This protein binds this small molecule.
Small molecule (SMILES): CC(=O)N[C@@H]1[C@@H](O)[C@H](O)[C@@H](CO)O[C@H]1O

Sequence of chain 1.M:
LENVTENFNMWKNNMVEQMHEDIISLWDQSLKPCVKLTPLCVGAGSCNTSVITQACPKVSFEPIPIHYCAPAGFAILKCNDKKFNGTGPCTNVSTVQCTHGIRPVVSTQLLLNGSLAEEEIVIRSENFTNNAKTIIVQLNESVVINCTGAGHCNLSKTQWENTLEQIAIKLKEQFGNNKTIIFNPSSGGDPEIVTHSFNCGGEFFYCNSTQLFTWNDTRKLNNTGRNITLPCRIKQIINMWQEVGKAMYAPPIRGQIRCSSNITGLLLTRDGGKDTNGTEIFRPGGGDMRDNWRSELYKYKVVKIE

Binding-site contacts:
Ligand atom C5 contacts residue ASN284 of chain 1.M at 2.9 Å.
Ligand atom C6 contacts residue ASN284 of chain 1.M at 2.9 Å.
Ligand atom C3 contacts residue ASN284 of chain 1.M at 3.4 Å.
Ligand atom C4 contacts residue ASN284 of chain 1.M at 3.2 Å.
Ligand atom N2 contacts residue ASN284 of chain 1.M at 3.6 Å.
Ligand atom C2 contacts residue ASN284 of chain 1.M at 2.5 Å.
Ligand atom C7 contacts residue ASN284 of chain 1.M at 4.5 Å.
Ligand atom O3 contacts residue ASN284 of chain 1.M at 4.3 Å.
Ligand atom C1 contacts residue ASN284 of chain 1.M at 1.4 Å.
Ligand atom O6 contacts residue ASN284 of chain 1.M at 4.3 Å.
Ligand atom O5 contacts residue ASN284 of chain 1.M at 2.4 Å (h-bond).